A protein and the small-molecule ligand that binds it are described below.
Small molecule (SMILES): C[C@H](N)C(=O)O

Binding-site contacts:
Ligand atom C contacts residue ARG67 of chain 1.A at 4.0 Å.
Ligand atom CA contacts residue GLY17 of chain 1.A at 4.4 Å.
Ligand atom CB contacts residue ASP140 of chain 1.A at 3.3 Å.
Ligand atom N contacts residue GLY17 of chain 1.A at 3.5 Å (h-bond).
Ligand atom O contacts residue ARG67 of chain 1.A at 3.8 Å.
Ligand atom CA contacts residue ASP140 of chain 1.A at 3.9 Å.
Ligand atom N contacts residue ARG19 of chain 1.A at 4.3 Å.
Ligand atom C contacts residue ARG19 of chain 1.A at 4.5 Å.
Ligand atom CB contacts residue LEU18 of chain 1.A at 3.4 Å (hydrophobic).
Ligand atom C contacts residue ASP140 of chain 1.A at 4.2 Å.
Ligand atom CA contacts residue ARG19 of chain 1.A at 4.0 Å.
Ligand atom CB contacts residue ARG19 of chain 1.A at 3.8 Å.
Ligand atom CB contacts residue GLY17 of chain 1.A at 3.8 Å.

Sequence of chain 1.A:
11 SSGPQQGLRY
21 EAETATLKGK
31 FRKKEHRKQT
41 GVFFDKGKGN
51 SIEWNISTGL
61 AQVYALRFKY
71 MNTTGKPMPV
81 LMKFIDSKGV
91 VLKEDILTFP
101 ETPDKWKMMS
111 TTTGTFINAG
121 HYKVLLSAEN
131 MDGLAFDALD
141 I